Sequence of chain 32.A:
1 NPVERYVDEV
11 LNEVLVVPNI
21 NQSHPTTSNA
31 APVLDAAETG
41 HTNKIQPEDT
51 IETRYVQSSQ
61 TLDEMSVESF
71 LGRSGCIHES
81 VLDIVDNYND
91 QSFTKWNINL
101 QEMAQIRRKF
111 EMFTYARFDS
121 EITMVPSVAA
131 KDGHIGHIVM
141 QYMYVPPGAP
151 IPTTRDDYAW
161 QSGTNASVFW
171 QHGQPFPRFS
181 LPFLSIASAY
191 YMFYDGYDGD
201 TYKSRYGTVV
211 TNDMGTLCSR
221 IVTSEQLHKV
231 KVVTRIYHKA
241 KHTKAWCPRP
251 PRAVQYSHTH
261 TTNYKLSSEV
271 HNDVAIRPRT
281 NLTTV

Binding-site contacts:
Ligand atom C4 contacts residue LEU100 of chain 32.A at 3.7 Å (hydrophobic).
Ligand atom C4B contacts residue LEU181 of chain 32.A at 3.8 Å (hydrophobic).
Ligand atom C4 contacts residue TYR190 of chain 32.A at 3.6 Å (hydrophobic).
Ligand atom F1 contacts residue MET124 of chain 32.A at 3.5 Å.
Ligand atom F3 contacts residue ALA166 of chain 32.A at 3.2 Å.
Ligand atom CM3 contacts residue ASN212 of chain 32.A at 3.6 Å.
Ligand atom C1B contacts residue ILE98 of chain 32.A at 3.7 Å (hydrophobic).
Ligand atom C5B contacts residue TYR144 of chain 32.A at 3.7 Å (hydrophobic).
Ligand atom C3A contacts residue PHE179 of chain 32.A at 3.4 Å (hydrophobic).
Ligand atom CM2 contacts residue ILE122 of chain 32.A at 3.5 Å (hydrophobic).
Ligand atom N3A contacts residue PHE179 of chain 32.A at 3.2 Å.
Ligand atom N3A contacts residue LEU217 of chain 32.A at 3.6 Å.
Ligand atom C3 contacts residue LEU100 of chain 32.A at 3.6 Å (hydrophobic).
Ligand atom CM6 contacts residue TYR144 of chain 32.A at 3.6 Å (hydrophobic).
Ligand atom N1A contacts residue TYR144 of chain 32.A at 3.3 Å.
Ligand atom F3 contacts residue MET143 of chain 32.A at 3.3 Å.
Ligand atom F2 contacts residue TYR142 of chain 32.A at 3.6 Å.
Ligand atom F1 contacts residue LEU217 of chain 32.A at 3.3 Å.
Ligand atom N1A contacts residue PHE179 of chain 32.A at 3.6 Å.
Ligand atom C3A contacts residue TYR144 of chain 32.A at 3.7 Å (hydrophobic).
Ligand atom O1A contacts residue TYR144 of chain 32.A at 3.3 Å.
Ligand atom F2 contacts residue PHE179 of chain 32.A at 3.6 Å.
Ligand atom C2A contacts residue TYR144 of chain 32.A at 3.6 Å (hydrophobic).
Ligand atom O1 contacts residue MET214 of chain 32.A at 3.3 Å.
Ligand atom C2A contacts residue PHE179 of chain 32.A at 3.5 Å (hydrophobic).
Ligand atom O1 contacts residue LEU100 of chain 32.A at 3.7 Å.
Ligand atom C1B contacts residue LEU181 of chain 32.A at 3.8 Å (hydrophobic).
Ligand atom F3 contacts residue TYR142 of chain 32.A at 2.6 Å.
Ligand atom C1C contacts residue MET214 of chain 32.A at 3.5 Å (hydrophobic).
Ligand atom CM6 contacts residue MET214 of chain 32.A at 3.4 Å (hydrophobic).
Ligand atom F2 contacts residue VAL168 of chain 32.A at 2.9 Å.
Ligand atom C5B contacts residue LEU181 of chain 32.A at 3.5 Å (hydrophobic).
Ligand atom CM6 contacts residue LEU184 of chain 32.A at 3.4 Å (hydrophobic).
Ligand atom CM4 contacts residue TYR142 of chain 32.A at 3.5 Å (hydrophobic).
Ligand atom F3 contacts residue TYR144 of chain 32.A at 3.1 Å.
Ligand atom F1 contacts residue TYR142 of chain 32.A at 3.3 Å.
Ligand atom C6B contacts residue LEU181 of chain 32.A at 3.5 Å (hydrophobic).
Ligand atom O1B contacts residue ILE98 of chain 32.A at 3.1 Å.
Ligand atom CM3 contacts residue TYR190 of chain 32.A at 3.7 Å (hydrophobic).
Ligand atom N2 contacts residue LEU100 of chain 32.A at 3.8 Å.

Sequence of chain 32.C:
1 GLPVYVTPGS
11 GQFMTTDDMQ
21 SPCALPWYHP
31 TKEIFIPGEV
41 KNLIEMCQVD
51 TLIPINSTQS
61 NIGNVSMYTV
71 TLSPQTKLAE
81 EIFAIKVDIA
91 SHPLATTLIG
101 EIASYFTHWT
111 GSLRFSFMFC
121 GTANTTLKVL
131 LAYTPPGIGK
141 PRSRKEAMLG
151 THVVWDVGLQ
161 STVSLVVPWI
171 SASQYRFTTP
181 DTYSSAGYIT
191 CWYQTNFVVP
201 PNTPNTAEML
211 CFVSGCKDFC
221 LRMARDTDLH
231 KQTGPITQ

A small-molecule ligand and the protein it binds are described below.
Small molecule (SMILES): Cc1cc(CCCOc2c(C)cc(-c3noc(C(F)(F)F)n3)cc2C)on1